Binding-site contacts:
Ligand atom N10 contacts residue TYR708 of chain 1.A at 3.8 Å.
Ligand atom C24 contacts residue MET647 of chain 1.A at 3.9 Å (hydrophobic).
Ligand atom C28 contacts residue MET647 of chain 1.A at 3.8 Å (hydrophobic).
Ligand atom N10 contacts residue ILE720 of chain 1.A at 3.6 Å.
Ligand atom N29 contacts residue ASP806 of chain 1.A at 2.7 Å (salt-bridge).
Ligand atom C20 contacts residue TRP655 of chain 1.A at 3.6 Å (hydrophobic).
Ligand atom C21 contacts residue THR645 of chain 1.A at 3.8 Å.
Ligand atom C1 contacts residue ASP727 of chain 1.A at 3.6 Å.
Ligand atom C5 contacts residue VAL723 of chain 1.A at 3.4 Å (hydrophobic).
Ligand atom N15 contacts residue TRP655 of chain 1.A at 3.9 Å.
Ligand atom N15 contacts residue SER726 of chain 1.A at 3.8 Å.
Ligand atom C12 contacts residue MET795 of chain 1.A at 3.5 Å (hydrophobic).
Ligand atom C27 contacts residue ILE805 of chain 1.A at 3.5 Å (hydrophobic).
Ligand atom C4 contacts residue MET795 of chain 1.A at 3.7 Å (hydrophobic).
Ligand atom C7 contacts residue ILE672 of chain 1.A at 3.7 Å (hydrophobic).
Ligand atom N26 contacts residue ILE805 of chain 1.A at 3.9 Å.
Ligand atom N9 contacts residue ILE672 of chain 1.A at 3.8 Å.
Ligand atom C5 contacts residue SER726 of chain 1.A at 3.7 Å.
Ligand atom C8 contacts residue ILE672 of chain 1.A at 3.5 Å (hydrophobic).
Ligand atom C17 contacts residue SER726 of chain 1.A at 3.4 Å.
Ligand atom O30 contacts residue MET647 of chain 1.A at 2.9 Å.
Ligand atom C19 contacts residue TRP655 of chain 1.A at 3.7 Å (hydrophobic).
Ligand atom C28 contacts residue ASP806 of chain 1.A at 3.5 Å.
Ligand atom N16 contacts residue TRP655 of chain 1.A at 3.4 Å.
Ligand atom C24 contacts residue ILE672 of chain 1.A at 3.9 Å (hydrophobic).
Ligand atom N6 contacts residue VAL722 of chain 1.A at 3.7 Å.
Ligand atom C12 contacts residue TRP655 of chain 1.A at 3.5 Å (hydrophobic).
Ligand atom C27 contacts residue ILE720 of chain 1.A at 3.6 Å (hydrophobic).
Ligand atom C11 contacts residue ILE672 of chain 1.A at 3.7 Å (hydrophobic).
Ligand atom C1 contacts residue ASN731 of chain 1.A at 3.4 Å.
Ligand atom N13 contacts residue TRP655 of chain 1.A at 3.8 Å.
Ligand atom N6 contacts residue VAL723 of chain 1.A at 3.0 Å (h-bond).
Ligand atom N6 contacts residue GLU721 of chain 1.A at 3.7 Å.
Ligand atom C4 contacts residue TRP655 of chain 1.A at 3.8 Å (hydrophobic).
Ligand atom N16 contacts residue SER726 of chain 1.A at 3.9 Å.
Ligand atom N16 contacts residue MET795 of chain 1.A at 3.9 Å.
Ligand atom N29 contacts residue LYS674 of chain 1.A at 3.0 Å (salt-bridge).
Ligand atom N10 contacts residue GLU721 of chain 1.A at 2.9 Å (salt-bridge).
Ligand atom N9 contacts residue MET795 of chain 1.A at 3.7 Å.
Ligand atom C7 contacts residue GLU721 of chain 1.A at 3.7 Å.

Sequence of chain 1.A:
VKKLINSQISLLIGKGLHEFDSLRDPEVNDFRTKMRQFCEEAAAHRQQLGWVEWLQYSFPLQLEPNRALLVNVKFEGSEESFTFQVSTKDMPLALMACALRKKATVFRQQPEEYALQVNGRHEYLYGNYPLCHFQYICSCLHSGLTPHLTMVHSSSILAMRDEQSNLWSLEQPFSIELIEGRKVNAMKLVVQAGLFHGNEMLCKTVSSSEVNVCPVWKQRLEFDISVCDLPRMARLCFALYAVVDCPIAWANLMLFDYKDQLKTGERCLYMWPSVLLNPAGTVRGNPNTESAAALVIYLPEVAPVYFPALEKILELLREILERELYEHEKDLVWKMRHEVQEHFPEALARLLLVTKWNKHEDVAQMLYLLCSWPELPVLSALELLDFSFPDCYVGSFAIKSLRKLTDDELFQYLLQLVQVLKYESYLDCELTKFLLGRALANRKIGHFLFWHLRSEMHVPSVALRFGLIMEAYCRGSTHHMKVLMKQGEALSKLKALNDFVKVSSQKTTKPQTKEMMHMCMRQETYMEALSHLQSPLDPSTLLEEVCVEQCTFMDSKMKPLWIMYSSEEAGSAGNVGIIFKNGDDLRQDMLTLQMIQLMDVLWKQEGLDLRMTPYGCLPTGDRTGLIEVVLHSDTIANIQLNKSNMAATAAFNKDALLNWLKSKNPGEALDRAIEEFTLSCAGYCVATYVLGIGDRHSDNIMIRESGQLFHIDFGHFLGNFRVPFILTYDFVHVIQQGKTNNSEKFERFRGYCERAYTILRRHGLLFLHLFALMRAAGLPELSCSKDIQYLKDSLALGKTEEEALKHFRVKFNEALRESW

The small molecule below binds the protein below.
Small molecule (SMILES): Cn1nc(-c2cnc(N)c(-c3cnn(C(N)=O)c3)n2)nc1C1(c2ccccc2)CC1